Sequence of chain 1.G:
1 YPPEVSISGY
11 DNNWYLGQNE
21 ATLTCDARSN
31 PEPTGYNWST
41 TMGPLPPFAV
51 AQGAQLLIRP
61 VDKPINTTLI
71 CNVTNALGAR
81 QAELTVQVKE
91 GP

Binding-site contacts:
Ligand atom C7 contacts residue ASN72 of chain 1.G at 3.5 Å.
Ligand atom N2 contacts residue GLN81 of chain 1.G at 4.3 Å.
Ligand atom C1 contacts residue ALA79 of chain 1.G at 4.3 Å (hydrophobic).
Ligand atom C3 contacts residue ASN72 of chain 1.G at 4.0 Å.
Ligand atom C5 contacts residue ASN72 of chain 1.G at 3.7 Å.
Ligand atom O7 contacts residue GLN81 of chain 1.G at 3.9 Å.
Ligand atom C6 contacts residue THR74 of chain 1.G at 3.7 Å.
Ligand atom C5 contacts residue THR74 of chain 1.G at 3.9 Å.
Ligand atom C1 contacts residue ASN72 of chain 1.G at 1.5 Å.
Ligand atom C2 contacts residue ASN72 of chain 1.G at 2.6 Å.
Ligand atom O5 contacts residue THR74 of chain 1.G at 4.0 Å.
Ligand atom C4 contacts residue ASN72 of chain 1.G at 4.3 Å.
Ligand atom O5 contacts residue ASN72 of chain 1.G at 2.4 Å (h-bond).
Ligand atom O7 contacts residue ASN72 of chain 1.G at 3.3 Å (h-bond).
Ligand atom C7 contacts residue GLN81 of chain 1.G at 3.8 Å.
Ligand atom N2 contacts residue ASN72 of chain 1.G at 3.2 Å (h-bond).
Ligand atom C8 contacts residue GLN81 of chain 1.G at 3.2 Å.

This protein binds this small molecule.
Small molecule (SMILES): CC(=O)N[C@@H]1[C@@H](O)[C@H](O)[C@@H](CO)O[C@H]1O